This protein binds this small molecule.
Small molecule (SMILES): COc1ccc(N(Cc2cc(Cl)cs2)C(=O)Cc2cncc3ccccc23)cc1

Binding-site contacts:
Ligand atom N01 contacts residue HIS163 of chain 1.D at 2.8 Å (h-bond).
Ligand atom S01 contacts residue GLN189 of chain 1.D at 3.3 Å (h-bond).
Ligand atom C01 contacts residue ASN142 of chain 1.D at 3.8 Å.
Ligand atom C11 contacts residue HIS164 of chain 1.D at 3.9 Å.
Ligand atom C10 contacts residue GLU166 of chain 1.D at 3.5 Å.
Ligand atom CL01 contacts residue PHE181 of chain 1.D at 3.8 Å.
Ligand atom C11 contacts residue GLU166 of chain 1.D at 3.7 Å.
Ligand atom C03 contacts residue LEU141 of chain 1.D at 3.8 Å (hydrophobic).
Ligand atom C12 contacts residue MET165 of chain 1.D at 3.5 Å (hydrophobic).
Ligand atom C08 contacts residue HIS41 of chain 1.D at 3.6 Å.
Ligand atom C09 contacts residue MET165 of chain 1.D at 3.4 Å (hydrophobic).
Ligand atom C10 contacts residue PHE140 of chain 1.D at 3.5 Å (hydrophobic).
Ligand atom CL01 contacts residue HIS41 of chain 1.D at 3.8 Å.
Ligand atom N01 contacts residue GLU166 of chain 1.D at 3.8 Å.
Ligand atom C03 contacts residue PHE140 of chain 1.D at 3.8 Å (hydrophobic).
Ligand atom N01 contacts residue SER144 of chain 1.D at 3.6 Å.
Ligand atom O01 contacts residue MET165 of chain 1.D at 3.4 Å.
Ligand atom C12 contacts residue ASP187 of chain 1.D at 3.7 Å.
Ligand atom C21 contacts residue HIS41 of chain 1.D at 3.5 Å.
Ligand atom CL01 contacts residue MET165 of chain 1.D at 3.3 Å.
Ligand atom C11 contacts residue CYS145 of chain 1.D at 3.6 Å (hydrophobic).
Ligand atom CL01 contacts residue ASP187 of chain 1.D at 3.2 Å.
Ligand atom S01 contacts residue ARG188 of chain 1.D at 3.5 Å (salt-bridge).
Ligand atom C23 contacts residue GLN189 of chain 1.D at 3.4 Å.
Ligand atom C12 contacts residue VAL186 of chain 1.D at 3.5 Å (hydrophobic).
Ligand atom C11 contacts residue HIS163 of chain 1.D at 3.4 Å.
Ligand atom C09 contacts residue HIS164 of chain 1.D at 3.9 Å.
Ligand atom C18 contacts residue MET165 of chain 1.D at 3.4 Å (hydrophobic).
Ligand atom C02 contacts residue ASN142 of chain 1.D at 3.7 Å.
Ligand atom C04 contacts residue ASN142 of chain 1.D at 3.6 Å.
Ligand atom C03 contacts residue ASN142 of chain 1.D at 3.5 Å.
Ligand atom C12 contacts residue ARG188 of chain 1.D at 3.3 Å.
Ligand atom C10 contacts residue HIS163 of chain 1.D at 3.8 Å.
Ligand atom C21 contacts residue CYS44 of chain 1.D at 3.4 Å (hydrophobic).
Ligand atom C18 contacts residue MET49 of chain 1.D at 3.8 Å (hydrophobic).
Ligand atom C22 contacts residue HIS164 of chain 1.D at 3.9 Å.
Ligand atom C22 contacts residue CYS145 of chain 1.D at 3.8 Å (hydrophobic).
Ligand atom O01 contacts residue GLU166 of chain 1.D at 3.0 Å (salt-bridge).
Ligand atom C03 contacts residue GLU166 of chain 1.D at 3.3 Å.
Ligand atom C13 contacts residue GLU166 of chain 1.D at 3.7 Å.

Sequence of chain 1.B:
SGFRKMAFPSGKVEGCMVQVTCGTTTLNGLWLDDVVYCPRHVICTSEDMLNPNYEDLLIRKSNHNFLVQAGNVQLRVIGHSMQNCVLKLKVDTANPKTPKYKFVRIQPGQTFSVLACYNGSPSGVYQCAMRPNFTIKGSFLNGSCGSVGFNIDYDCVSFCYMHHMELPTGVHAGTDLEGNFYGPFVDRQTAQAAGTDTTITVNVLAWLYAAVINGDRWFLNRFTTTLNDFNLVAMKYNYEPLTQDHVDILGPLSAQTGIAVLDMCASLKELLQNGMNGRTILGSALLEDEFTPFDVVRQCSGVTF

Sequence of chain 1.D:
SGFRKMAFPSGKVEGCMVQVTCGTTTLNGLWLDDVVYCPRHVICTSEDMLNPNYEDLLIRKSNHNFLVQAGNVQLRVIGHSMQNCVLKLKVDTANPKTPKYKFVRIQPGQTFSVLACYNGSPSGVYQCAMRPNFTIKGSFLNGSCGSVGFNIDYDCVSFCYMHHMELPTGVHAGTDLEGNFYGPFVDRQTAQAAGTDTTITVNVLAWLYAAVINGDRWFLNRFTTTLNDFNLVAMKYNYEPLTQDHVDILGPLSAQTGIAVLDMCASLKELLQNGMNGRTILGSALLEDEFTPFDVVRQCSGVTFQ